Sequence of chain 1.A:
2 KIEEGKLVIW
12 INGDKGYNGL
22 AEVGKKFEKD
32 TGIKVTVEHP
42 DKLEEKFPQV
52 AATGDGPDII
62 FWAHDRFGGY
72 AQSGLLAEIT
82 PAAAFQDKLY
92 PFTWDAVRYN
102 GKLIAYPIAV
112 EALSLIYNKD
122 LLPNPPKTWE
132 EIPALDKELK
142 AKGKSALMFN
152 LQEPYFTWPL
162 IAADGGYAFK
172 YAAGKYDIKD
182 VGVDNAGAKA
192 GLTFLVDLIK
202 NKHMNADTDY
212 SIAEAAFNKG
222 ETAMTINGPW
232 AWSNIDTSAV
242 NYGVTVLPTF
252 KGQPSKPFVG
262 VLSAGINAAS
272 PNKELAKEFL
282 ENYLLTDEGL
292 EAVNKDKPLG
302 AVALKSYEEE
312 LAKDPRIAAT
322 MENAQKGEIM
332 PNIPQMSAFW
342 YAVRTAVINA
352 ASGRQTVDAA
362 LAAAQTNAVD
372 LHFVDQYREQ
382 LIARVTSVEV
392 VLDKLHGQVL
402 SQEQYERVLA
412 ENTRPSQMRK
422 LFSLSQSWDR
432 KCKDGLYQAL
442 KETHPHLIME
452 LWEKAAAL

A small-molecule ligand and the protein it binds are described below.
Small molecule (SMILES): OC[C@H]1O[C@H](O[C@H]2[C@H](O)[C@@H](O)[C@@H](O)O[C@@H]2CO)[C@H](O)[C@@H](O)[C@@H]1O

Binding-site contacts:
Ligand atom O4 contacts residue ARG67 of chain 1.A at 2.8 Å (salt-bridge).
Ligand atom C6 contacts residue GLU154 of chain 1.A at 3.2 Å.
Ligand atom C4 contacts residue ARG67 of chain 1.A at 3.9 Å.
Ligand atom O5 contacts residue TYR156 of chain 1.A at 3.2 Å.
Ligand atom C6 contacts residue TRP341 of chain 1.A at 3.7 Å (hydrophobic).
Ligand atom O1 contacts residue ASP15 of chain 1.A at 2.8 Å (salt-bridge).
Ligand atom O6 contacts residue TYR156 of chain 1.A at 3.1 Å (h-bond).
Ligand atom O3 contacts residue ARG67 of chain 1.A at 2.9 Å (salt-bridge).
Ligand atom C3 contacts residue ASP66 of chain 1.A at 3.5 Å.
Ligand atom O1 contacts residue ASN13 of chain 1.A at 3.8 Å.
Ligand atom O2 contacts residue TRP63 of chain 1.A at 3.4 Å (h-bond).
Ligand atom O3 contacts residue ALA64 of chain 1.A at 3.4 Å.
Ligand atom O6 contacts residue PRO155 of chain 1.A at 3.1 Å.
Ligand atom C2 contacts residue TRP231 of chain 1.A at 3.8 Å (hydrophobic).
Ligand atom O6 contacts residue GLU154 of chain 1.A at 2.7 Å (salt-bridge).
Ligand atom C6 contacts residue PRO155 of chain 1.A at 3.8 Å (hydrophobic).
Ligand atom C4 contacts residue TRP341 of chain 1.A at 3.6 Å (hydrophobic).
Ligand atom C2 contacts residue ASP66 of chain 1.A at 3.4 Å.
Ligand atom C3 contacts residue TRP63 of chain 1.A at 3.6 Å (hydrophobic).
Ligand atom O3 contacts residue TRP63 of chain 1.A at 3.2 Å (h-bond).
Ligand atom C6 contacts residue TYR156 of chain 1.A at 3.8 Å (hydrophobic).
Ligand atom O2 contacts residue LYS16 of chain 1.A at 2.7 Å (salt-bridge).
Ligand atom C2 contacts residue LYS16 of chain 1.A at 3.8 Å.
Ligand atom O3 contacts residue GLU112 of chain 1.A at 3.8 Å.
Ligand atom C1 contacts residue LYS16 of chain 1.A at 3.7 Å.
Ligand atom O1 contacts residue LYS16 of chain 1.A at 3.0 Å (salt-bridge).
Ligand atom O2 contacts residue GLU112 of chain 1.A at 2.8 Å (salt-bridge).
Ligand atom O5 contacts residue ASP15 of chain 1.A at 3.9 Å.
Ligand atom O3 contacts residue TRP341 of chain 1.A at 3.9 Å.
Ligand atom C1 contacts residue TRP231 of chain 1.A at 3.6 Å (hydrophobic).
Ligand atom O2 contacts residue ALA64 of chain 1.A at 3.4 Å.
Ligand atom C2 contacts residue GLU112 of chain 1.A at 3.6 Å.
Ligand atom O2 contacts residue ASP66 of chain 1.A at 2.7 Å (salt-bridge).
Ligand atom C4 contacts residue TYR156 of chain 1.A at 3.9 Å (hydrophobic).
Ligand atom C1 contacts residue ASP15 of chain 1.A at 3.5 Å.
Ligand atom C1 contacts residue TYR156 of chain 1.A at 3.6 Å (hydrophobic).
Ligand atom O6 contacts residue PHE157 of chain 1.A at 3.7 Å.
Ligand atom O2 contacts residue MET331 of chain 1.A at 3.7 Å.
Ligand atom O3 contacts residue ASP66 of chain 1.A at 2.6 Å (salt-bridge).
Ligand atom C5 contacts residue GLU154 of chain 1.A at 3.9 Å.